Binding-site contacts:
Ligand atom C4 contacts residue ASN54 of chain 1.B at 4.1 Å.
Ligand atom C1 contacts residue GLU35 of chain 1.B at 3.5 Å.
Ligand atom C5 contacts residue ASN54 of chain 1.B at 3.7 Å.
Ligand atom O3 contacts residue GLU35 of chain 1.B at 4.5 Å.
Ligand atom C5 contacts residue GLU35 of chain 1.B at 3.2 Å.
Ligand atom C7 contacts residue ASN36 of chain 1.B at 3.6 Å.
Ligand atom C7 contacts residue ASN54 of chain 1.B at 3.4 Å.
Ligand atom O5 contacts residue GLU35 of chain 1.B at 3.8 Å.
Ligand atom O6 contacts residue GLU35 of chain 1.B at 4.3 Å.
Ligand atom C2 contacts residue ASN37 of chain 1.B at 4.3 Å.
Ligand atom C1 contacts residue ASN37 of chain 1.B at 3.5 Å.
Ligand atom C6 contacts residue GLU35 of chain 1.B at 3.0 Å.
Ligand atom O5 contacts residue ASN54 of chain 1.B at 2.4 Å (h-bond).
Ligand atom C2 contacts residue ASN54 of chain 1.B at 2.4 Å.
Ligand atom C7 contacts residue GLU35 of chain 1.B at 3.9 Å.
Ligand atom C4 contacts residue GLU35 of chain 1.B at 3.8 Å.
Ligand atom N2 contacts residue GLU35 of chain 1.B at 4.1 Å.
Ligand atom C5 contacts residue ASN37 of chain 1.B at 3.9 Å.
Ligand atom C4 contacts residue ASN37 of chain 1.B at 4.5 Å.
Ligand atom O5 contacts residue ASN37 of chain 1.B at 2.8 Å (h-bond).
Ligand atom O7 contacts residue GLU35 of chain 1.B at 3.0 Å (salt-bridge).
Ligand atom O7 contacts residue ASN36 of chain 1.B at 2.5 Å (h-bond).
Ligand atom C1 contacts residue ASN54 of chain 1.B at 1.4 Å.
Ligand atom C2 contacts residue GLU35 of chain 1.B at 3.3 Å.
Ligand atom C6 contacts residue ASN37 of chain 1.B at 4.0 Å.
Ligand atom N2 contacts residue ASN54 of chain 1.B at 3.0 Å (h-bond).
Ligand atom O7 contacts residue ASN54 of chain 1.B at 3.4 Å (h-bond).
Ligand atom C8 contacts residue ASN36 of chain 1.B at 4.1 Å.
Ligand atom C3 contacts residue ASN54 of chain 1.B at 3.8 Å.
Ligand atom O4 contacts residue GLU35 of chain 1.B at 3.8 Å.
Ligand atom C3 contacts residue GLU35 of chain 1.B at 4.4 Å.

This small molecule binds to this protein.
Small molecule (SMILES): CC(=O)N[C@H]1[C@H](O[C@H]2[C@H](O)[C@@H](NC(C)=O)CO[C@@H]2CO)O[C@H](CO)[C@@H](O[C@@H]2O[C@H](CO)[C@@H](O)[C@H](O)[C@@H]2O)[C@@H]1O

Sequence of chain 1.B:
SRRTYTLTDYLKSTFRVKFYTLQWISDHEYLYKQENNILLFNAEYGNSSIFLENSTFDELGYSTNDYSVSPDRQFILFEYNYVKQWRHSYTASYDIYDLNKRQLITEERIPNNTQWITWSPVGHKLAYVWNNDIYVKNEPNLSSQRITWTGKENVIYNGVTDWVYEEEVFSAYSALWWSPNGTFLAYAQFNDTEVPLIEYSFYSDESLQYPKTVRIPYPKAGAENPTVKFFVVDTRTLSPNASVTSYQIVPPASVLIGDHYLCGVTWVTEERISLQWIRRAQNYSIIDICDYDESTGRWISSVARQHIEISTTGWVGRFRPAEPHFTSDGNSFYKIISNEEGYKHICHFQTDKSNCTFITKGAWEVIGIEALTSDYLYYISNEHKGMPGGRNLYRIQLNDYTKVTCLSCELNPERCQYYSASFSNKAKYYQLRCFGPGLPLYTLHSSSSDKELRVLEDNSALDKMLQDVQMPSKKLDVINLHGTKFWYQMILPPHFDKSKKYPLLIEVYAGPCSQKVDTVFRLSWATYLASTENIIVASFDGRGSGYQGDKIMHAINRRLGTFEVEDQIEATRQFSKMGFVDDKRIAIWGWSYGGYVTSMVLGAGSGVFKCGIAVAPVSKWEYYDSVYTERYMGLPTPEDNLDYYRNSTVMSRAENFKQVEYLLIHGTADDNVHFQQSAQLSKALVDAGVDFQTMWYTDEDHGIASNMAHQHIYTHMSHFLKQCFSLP